Binding-site contacts:
Ligand atom C8 contacts residue GLY1131 of chain 1.B at 3.5 Å.
Ligand atom C7 contacts residue GLY1131 of chain 1.B at 4.4 Å.
Ligand atom N2 contacts residue ASN709 of chain 1.B at 2.9 Å (h-bond).
Ligand atom C2 contacts residue ASN709 of chain 1.B at 2.4 Å.
Ligand atom C4 contacts residue ASN709 of chain 1.B at 4.2 Å.
Ligand atom C1 contacts residue ASN709 of chain 1.B at 1.4 Å.
Ligand atom C8 contacts residue ILE1130 of chain 1.B at 4.4 Å (hydrophobic).
Ligand atom C7 contacts residue ASN709 of chain 1.B at 3.5 Å.
Ligand atom O5 contacts residue ASP796 of chain 1.C at 3.9 Å.
Ligand atom C8 contacts residue ASN709 of chain 1.B at 4.3 Å.
Ligand atom O5 contacts residue ASN709 of chain 1.B at 2.4 Å (h-bond).
Ligand atom C5 contacts residue ASN709 of chain 1.B at 3.7 Å.
Ligand atom C3 contacts residue ASN709 of chain 1.B at 3.8 Å.
Ligand atom O7 contacts residue ASN709 of chain 1.B at 3.6 Å.

Sequence of chain 1.B:
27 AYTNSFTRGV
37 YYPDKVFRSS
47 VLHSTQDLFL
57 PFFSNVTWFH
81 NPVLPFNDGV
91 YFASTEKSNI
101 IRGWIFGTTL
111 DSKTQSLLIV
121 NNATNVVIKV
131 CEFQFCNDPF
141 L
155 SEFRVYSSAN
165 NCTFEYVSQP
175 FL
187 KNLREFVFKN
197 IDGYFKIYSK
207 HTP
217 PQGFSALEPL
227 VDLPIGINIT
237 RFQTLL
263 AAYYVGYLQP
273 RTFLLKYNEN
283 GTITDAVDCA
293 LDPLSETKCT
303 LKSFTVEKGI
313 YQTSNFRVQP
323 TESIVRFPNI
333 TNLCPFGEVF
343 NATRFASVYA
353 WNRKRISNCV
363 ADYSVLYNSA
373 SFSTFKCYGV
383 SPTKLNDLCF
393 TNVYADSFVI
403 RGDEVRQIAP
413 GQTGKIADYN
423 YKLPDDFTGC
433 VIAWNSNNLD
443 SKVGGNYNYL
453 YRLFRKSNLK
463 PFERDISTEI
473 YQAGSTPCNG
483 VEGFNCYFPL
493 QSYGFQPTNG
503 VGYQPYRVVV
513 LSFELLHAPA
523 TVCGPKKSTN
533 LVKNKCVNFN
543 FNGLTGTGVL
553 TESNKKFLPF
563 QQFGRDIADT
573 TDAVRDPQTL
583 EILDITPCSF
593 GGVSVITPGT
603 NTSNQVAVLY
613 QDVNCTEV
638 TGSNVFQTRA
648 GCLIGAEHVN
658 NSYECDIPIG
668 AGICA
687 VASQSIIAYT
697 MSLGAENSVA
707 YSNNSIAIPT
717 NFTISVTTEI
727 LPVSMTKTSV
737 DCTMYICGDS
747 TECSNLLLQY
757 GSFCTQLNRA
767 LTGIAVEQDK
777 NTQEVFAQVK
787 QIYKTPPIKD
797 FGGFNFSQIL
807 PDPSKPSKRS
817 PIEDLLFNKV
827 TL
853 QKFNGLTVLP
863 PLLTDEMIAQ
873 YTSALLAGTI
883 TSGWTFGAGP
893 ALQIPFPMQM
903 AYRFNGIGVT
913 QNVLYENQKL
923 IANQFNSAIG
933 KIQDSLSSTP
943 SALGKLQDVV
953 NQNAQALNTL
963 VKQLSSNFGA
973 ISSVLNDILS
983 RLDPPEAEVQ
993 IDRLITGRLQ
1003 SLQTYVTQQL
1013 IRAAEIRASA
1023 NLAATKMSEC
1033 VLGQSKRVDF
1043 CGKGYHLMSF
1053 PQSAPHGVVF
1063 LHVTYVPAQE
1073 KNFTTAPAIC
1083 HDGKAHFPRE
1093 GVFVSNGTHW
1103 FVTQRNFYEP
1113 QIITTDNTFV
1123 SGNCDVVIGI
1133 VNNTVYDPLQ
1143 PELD

Sequence of chain 1.C:
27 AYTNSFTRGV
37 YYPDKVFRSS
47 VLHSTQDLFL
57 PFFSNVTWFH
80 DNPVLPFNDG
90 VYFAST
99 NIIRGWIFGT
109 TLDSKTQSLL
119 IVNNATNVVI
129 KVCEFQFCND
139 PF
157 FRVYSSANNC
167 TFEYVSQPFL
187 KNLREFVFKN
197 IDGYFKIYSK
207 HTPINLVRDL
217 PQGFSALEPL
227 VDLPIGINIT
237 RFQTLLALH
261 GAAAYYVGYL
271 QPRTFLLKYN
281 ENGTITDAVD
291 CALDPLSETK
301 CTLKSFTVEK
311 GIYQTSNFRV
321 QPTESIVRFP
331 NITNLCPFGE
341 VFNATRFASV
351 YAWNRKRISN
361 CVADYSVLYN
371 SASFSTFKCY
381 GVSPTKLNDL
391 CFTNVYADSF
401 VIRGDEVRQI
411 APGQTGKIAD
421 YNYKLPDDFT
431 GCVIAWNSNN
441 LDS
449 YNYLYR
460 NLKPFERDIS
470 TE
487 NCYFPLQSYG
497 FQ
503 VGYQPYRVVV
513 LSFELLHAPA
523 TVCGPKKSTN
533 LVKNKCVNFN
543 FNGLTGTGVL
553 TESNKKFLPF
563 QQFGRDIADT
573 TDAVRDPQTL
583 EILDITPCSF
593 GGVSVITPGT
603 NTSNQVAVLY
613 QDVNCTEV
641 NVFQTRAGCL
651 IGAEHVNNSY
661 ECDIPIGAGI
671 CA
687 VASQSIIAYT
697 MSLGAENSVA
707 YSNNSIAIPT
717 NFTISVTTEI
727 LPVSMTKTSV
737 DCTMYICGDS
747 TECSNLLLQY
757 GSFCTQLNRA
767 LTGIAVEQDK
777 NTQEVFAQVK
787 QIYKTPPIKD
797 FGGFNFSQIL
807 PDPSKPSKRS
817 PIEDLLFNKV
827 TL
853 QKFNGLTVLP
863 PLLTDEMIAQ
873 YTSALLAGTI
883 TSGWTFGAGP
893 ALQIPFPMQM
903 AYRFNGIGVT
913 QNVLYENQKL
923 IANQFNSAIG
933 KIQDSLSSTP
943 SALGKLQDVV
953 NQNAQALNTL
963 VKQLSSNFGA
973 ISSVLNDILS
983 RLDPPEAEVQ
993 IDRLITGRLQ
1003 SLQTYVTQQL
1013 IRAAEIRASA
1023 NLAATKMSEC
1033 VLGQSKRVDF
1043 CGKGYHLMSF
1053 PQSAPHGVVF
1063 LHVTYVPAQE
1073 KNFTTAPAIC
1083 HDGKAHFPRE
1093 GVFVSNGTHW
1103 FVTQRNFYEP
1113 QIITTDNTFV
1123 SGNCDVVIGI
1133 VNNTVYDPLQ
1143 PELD

A protein and the small-molecule ligand that binds it are described below.
Small molecule (SMILES): CC(=O)N[C@@H]1[C@@H](O)[C@H](O)[C@@H](CO)O[C@H]1O